Sequence of chain 3.A:
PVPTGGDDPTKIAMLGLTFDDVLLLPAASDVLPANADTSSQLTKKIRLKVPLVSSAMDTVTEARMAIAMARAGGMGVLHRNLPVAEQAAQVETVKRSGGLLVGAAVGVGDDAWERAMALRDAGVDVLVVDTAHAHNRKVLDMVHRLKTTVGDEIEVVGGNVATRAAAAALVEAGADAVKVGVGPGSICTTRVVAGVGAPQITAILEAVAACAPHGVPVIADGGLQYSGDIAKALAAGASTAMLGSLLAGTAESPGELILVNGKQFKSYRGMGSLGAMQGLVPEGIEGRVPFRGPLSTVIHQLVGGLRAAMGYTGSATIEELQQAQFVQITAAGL

A small-molecule ligand and the protein it binds are described below.
Small molecule (SMILES): C[C@H](Oc1ccc(-c2cn(C)cn2)cc1)C(=O)Nc1ncc(-c2ccc(Br)cc2)[nH]1

Binding-site contacts:
Ligand atom N23 contacts residue TYR347 of chain 1.A at 3.6 Å (h-bond).
Ligand atom O17 contacts residue GLU318 of chain 3.A at 2.2 Å (salt-bridge).
Ligand atom C30 contacts residue GLY346 of chain 1.A at 3.7 Å.
Ligand atom C16 contacts residue GLU318 of chain 3.A at 3.2 Å.
Ligand atom C07 contacts residue ALA145 of chain 3.A at 3.9 Å (hydrophobic).
Ligand atom C06 contacts residue IMP1 of chain 3.B at 3.8 Å.
Ligand atom C06 contacts residue ALA145 of chain 3.A at 3.6 Å (hydrophobic).
Ligand atom C14 contacts residue THR144 of chain 3.A at 3.8 Å.
Ligand atom O03 contacts residue GLY285 of chain 3.A at 3.2 Å.
Ligand atom C27 contacts residue VAL44 of chain 1.A at 3.7 Å (hydrophobic).
Ligand atom BR1 contacts residue VAL44 of chain 1.A at 3.4 Å.
Ligand atom C01 contacts residue MET290 of chain 3.A at 3.5 Å (hydrophobic).
Ligand atom C04 contacts residue GLY285 of chain 3.A at 3.6 Å.
Ligand atom C30 contacts residue TYR347 of chain 1.A at 3.8 Å (hydrophobic).
Ligand atom C29 contacts residue TYR347 of chain 1.A at 3.9 Å (hydrophobic).
Ligand atom N20 contacts residue ALA145 of chain 3.A at 3.8 Å.
Ligand atom C24 contacts residue PRO46 of chain 1.A at 3.9 Å (hydrophobic).
Ligand atom C29 contacts residue GLY346 of chain 1.A at 3.3 Å.
Ligand atom BR1 contacts residue ASN149 of chain 3.A at 3.2 Å.
Ligand atom C09 contacts residue GLY285 of chain 3.A at 3.5 Å.
Ligand atom O03 contacts residue GLU318 of chain 3.A at 3.6 Å.
Ligand atom C22 contacts residue TYR347 of chain 1.A at 3.5 Å (hydrophobic).
Ligand atom N18 contacts residue GLU318 of chain 3.A at 3.7 Å.
Ligand atom C14 contacts residue ASP143 of chain 3.A at 3.4 Å.
Ligand atom N12 contacts residue THR144 of chain 3.A at 3.7 Å.
Ligand atom C13 contacts residue IMP1 of chain 3.B at 3.3 Å.
Ligand atom C13 contacts residue ASN173 of chain 3.A at 3.3 Å.
Ligand atom C26 contacts residue LEU45 of chain 1.A at 3.9 Å (hydrophobic).
Ligand atom C29 contacts residue HIS146 of chain 3.A at 3.6 Å.
Ligand atom C22 contacts residue GLU318 of chain 3.A at 3.6 Å.
Ligand atom BR1 contacts residue SER42 of chain 1.A at 3.6 Å.
Ligand atom C25 contacts residue PRO46 of chain 1.A at 3.6 Å (hydrophobic).
Ligand atom C10 contacts residue ALA145 of chain 3.A at 3.9 Å (hydrophobic).
Ligand atom C05 contacts residue IMP1 of chain 3.B at 3.7 Å.
Ligand atom C13 contacts residue THR144 of chain 3.A at 3.8 Å.
Ligand atom C13 contacts residue ASP143 of chain 3.A at 3.9 Å.
Ligand atom N23 contacts residue GLU318 of chain 3.A at 2.6 Å (salt-bridge).
Ligand atom C30 contacts residue HIS146 of chain 3.A at 3.9 Å.
Ligand atom C19 contacts residue GLU318 of chain 3.A at 3.5 Å.
Ligand atom C26 contacts residue PRO46 of chain 1.A at 3.8 Å (hydrophobic).

Sequence of chain 1.A:
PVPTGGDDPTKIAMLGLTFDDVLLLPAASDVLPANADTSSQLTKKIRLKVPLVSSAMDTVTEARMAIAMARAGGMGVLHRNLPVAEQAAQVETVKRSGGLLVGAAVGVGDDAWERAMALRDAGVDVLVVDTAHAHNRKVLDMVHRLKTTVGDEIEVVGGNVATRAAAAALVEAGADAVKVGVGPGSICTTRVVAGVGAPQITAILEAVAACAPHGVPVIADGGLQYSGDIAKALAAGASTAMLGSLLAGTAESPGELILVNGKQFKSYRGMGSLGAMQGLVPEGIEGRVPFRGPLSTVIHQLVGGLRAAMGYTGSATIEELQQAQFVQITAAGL